Sequence of chain 1.J:
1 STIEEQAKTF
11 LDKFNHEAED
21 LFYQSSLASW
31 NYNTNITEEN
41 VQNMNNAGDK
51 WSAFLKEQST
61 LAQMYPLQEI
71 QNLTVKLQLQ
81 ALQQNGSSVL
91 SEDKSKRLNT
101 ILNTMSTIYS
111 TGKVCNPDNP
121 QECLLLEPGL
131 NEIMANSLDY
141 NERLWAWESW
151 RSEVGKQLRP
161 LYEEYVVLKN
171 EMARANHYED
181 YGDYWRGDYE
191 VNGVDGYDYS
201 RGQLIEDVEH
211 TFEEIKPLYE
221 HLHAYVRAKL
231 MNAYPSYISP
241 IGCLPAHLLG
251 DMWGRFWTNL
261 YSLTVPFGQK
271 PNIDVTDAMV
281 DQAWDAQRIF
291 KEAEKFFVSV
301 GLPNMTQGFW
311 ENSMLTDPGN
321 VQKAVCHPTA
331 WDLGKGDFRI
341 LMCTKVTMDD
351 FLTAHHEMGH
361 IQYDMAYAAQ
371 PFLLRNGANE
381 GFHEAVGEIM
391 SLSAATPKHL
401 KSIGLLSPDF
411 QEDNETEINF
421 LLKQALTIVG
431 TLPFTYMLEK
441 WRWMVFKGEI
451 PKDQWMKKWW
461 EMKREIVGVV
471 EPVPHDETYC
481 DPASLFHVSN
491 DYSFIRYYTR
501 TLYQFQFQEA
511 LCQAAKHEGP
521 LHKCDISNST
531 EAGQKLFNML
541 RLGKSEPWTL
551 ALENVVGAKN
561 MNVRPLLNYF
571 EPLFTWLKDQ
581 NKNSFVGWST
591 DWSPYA

Binding-site contacts:
Ligand atom C1 contacts residue THR37 of chain 1.J at 4.1 Å.
Ligand atom O5 contacts residue ASN40 of chain 1.J at 3.3 Å (h-bond).
Ligand atom O6 contacts residue THR37 of chain 1.J at 3.8 Å.
Ligand atom C7 contacts residue ASN35 of chain 1.J at 3.8 Å.
Ligand atom C7 contacts residue GLN322 of chain 1.J at 3.2 Å.
Ligand atom O5 contacts residue THR37 of chain 1.J at 4.0 Å.
Ligand atom C8 contacts residue GLN322 of chain 1.J at 3.9 Å.
Ligand atom C3 contacts residue ASN35 of chain 1.J at 3.8 Å.
Ligand atom C5 contacts residue ASN40 of chain 1.J at 4.4 Å.
Ligand atom C4 contacts residue ASN35 of chain 1.J at 4.2 Å.
Ligand atom C2 contacts residue ASN35 of chain 1.J at 2.4 Å.
Ligand atom O5 contacts residue ASN35 of chain 1.J at 2.4 Å (h-bond).
Ligand atom N2 contacts residue ASN35 of chain 1.J at 2.9 Å (h-bond).
Ligand atom C6 contacts residue ASN40 of chain 1.J at 3.8 Å.
Ligand atom O6 contacts residue GLU39 of chain 1.J at 3.6 Å.
Ligand atom O7 contacts residue GLN322 of chain 1.J at 3.0 Å (h-bond).
Ligand atom C1 contacts residue ASN40 of chain 1.J at 3.8 Å.
Ligand atom O6 contacts residue ASN40 of chain 1.J at 3.1 Å (h-bond).
Ligand atom C1 contacts residue ASN35 of chain 1.J at 1.4 Å.
Ligand atom C5 contacts residue ASN35 of chain 1.J at 3.7 Å.
Ligand atom C6 contacts residue GLU39 of chain 1.J at 4.3 Å.
Ligand atom N2 contacts residue GLN322 of chain 1.J at 3.6 Å.
Ligand atom O7 contacts residue ASN35 of chain 1.J at 3.9 Å.

This small molecule binds to this protein.
Small molecule (SMILES): CC(=O)N[C@@H]1[C@@H](O)[C@H](O)[C@@H](CO)O[C@H]1O